A small-molecule ligand and the protein it binds are described below.
Small molecule (SMILES): CC(=O)N[C@@H]1[C@@H](O)[C@H](O)[C@@H](CO)O[C@H]1O

Sequence of chain 1.E:
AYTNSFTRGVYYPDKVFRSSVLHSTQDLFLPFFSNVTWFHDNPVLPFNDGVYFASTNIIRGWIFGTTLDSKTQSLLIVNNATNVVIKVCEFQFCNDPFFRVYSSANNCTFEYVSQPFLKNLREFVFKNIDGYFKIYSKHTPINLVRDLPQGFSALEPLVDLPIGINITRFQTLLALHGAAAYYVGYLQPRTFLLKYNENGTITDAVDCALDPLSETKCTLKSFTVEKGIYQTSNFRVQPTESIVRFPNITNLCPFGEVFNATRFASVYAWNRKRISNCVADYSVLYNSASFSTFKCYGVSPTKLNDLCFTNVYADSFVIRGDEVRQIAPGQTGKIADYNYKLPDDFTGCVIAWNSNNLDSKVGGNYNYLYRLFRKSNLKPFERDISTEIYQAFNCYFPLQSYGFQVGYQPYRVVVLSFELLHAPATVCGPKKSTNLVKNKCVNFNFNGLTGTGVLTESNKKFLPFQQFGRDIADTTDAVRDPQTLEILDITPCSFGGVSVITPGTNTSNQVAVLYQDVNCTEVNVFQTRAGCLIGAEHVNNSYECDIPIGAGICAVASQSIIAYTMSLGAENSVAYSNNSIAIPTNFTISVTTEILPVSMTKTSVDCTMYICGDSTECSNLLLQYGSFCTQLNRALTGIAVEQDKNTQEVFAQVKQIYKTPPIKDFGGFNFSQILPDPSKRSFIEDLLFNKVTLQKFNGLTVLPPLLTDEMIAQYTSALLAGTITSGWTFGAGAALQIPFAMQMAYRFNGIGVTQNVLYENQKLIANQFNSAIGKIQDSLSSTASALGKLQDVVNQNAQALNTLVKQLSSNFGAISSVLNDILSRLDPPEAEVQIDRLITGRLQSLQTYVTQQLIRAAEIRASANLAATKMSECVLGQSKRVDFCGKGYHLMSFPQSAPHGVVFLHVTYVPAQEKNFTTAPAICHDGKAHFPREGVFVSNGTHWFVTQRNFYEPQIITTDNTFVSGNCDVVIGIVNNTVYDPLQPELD

Binding-site contacts:
Ligand atom O5 contacts residue ASN165 of chain 1.E at 2.4 Å (h-bond).
Ligand atom N2 contacts residue ASN165 of chain 1.E at 2.8 Å (h-bond).
Ligand atom O7 contacts residue SER112 of chain 1.E at 4.4 Å.
Ligand atom C4 contacts residue ASN165 of chain 1.E at 4.3 Å.
Ligand atom C2 contacts residue ASN165 of chain 1.E at 2.4 Å.
Ligand atom C5 contacts residue ASN165 of chain 1.E at 3.7 Å.
Ligand atom C8 contacts residue ASN164 of chain 1.E at 3.5 Å.
Ligand atom C7 contacts residue ASN165 of chain 1.E at 3.9 Å.
Ligand atom C8 contacts residue ASN165 of chain 1.E at 4.3 Å.
Ligand atom C1 contacts residue ASN165 of chain 1.E at 1.4 Å.
Ligand atom C3 contacts residue ASN165 of chain 1.E at 3.8 Å.